Binding-site contacts:
Ligand atom C2 contacts residue GLY92 of chain 1.A at 3.6 Å.
Ligand atom O4 contacts residue LYS211 of chain 1.A at 3.9 Å.
Ligand atom O1 contacts residue LYS211 of chain 1.A at 3.6 Å.
Ligand atom O5 contacts residue GLY92 of chain 1.A at 3.8 Å.
Ligand atom O2 contacts residue ALA123 of chain 1.A at 4.0 Å.
Ligand atom O3 contacts residue PRO122 of chain 1.A at 4.0 Å.
Ligand atom C1 contacts residue GLY92 of chain 1.A at 3.6 Å.
Ligand atom O1 contacts residue ASN210 of chain 1.A at 4.0 Å.
Ligand atom O2 contacts residue GLY92 of chain 1.A at 2.7 Å (h-bond).
Ligand atom O1 contacts residue TRP93 of chain 1.A at 3.3 Å.
Ligand atom C1 contacts residue TRP93 of chain 1.A at 3.3 Å (hydrophobic).
Ligand atom O5 contacts residue ASN91 of chain 1.A at 4.0 Å.
Ligand atom O2 contacts residue PRO122 of chain 1.A at 3.8 Å.
Ligand atom O6 contacts residue GLY92 of chain 1.A at 4.1 Å.
Ligand atom O6 contacts residue ASN91 of chain 1.A at 4.4 Å.

Sequence of chain 1.A:
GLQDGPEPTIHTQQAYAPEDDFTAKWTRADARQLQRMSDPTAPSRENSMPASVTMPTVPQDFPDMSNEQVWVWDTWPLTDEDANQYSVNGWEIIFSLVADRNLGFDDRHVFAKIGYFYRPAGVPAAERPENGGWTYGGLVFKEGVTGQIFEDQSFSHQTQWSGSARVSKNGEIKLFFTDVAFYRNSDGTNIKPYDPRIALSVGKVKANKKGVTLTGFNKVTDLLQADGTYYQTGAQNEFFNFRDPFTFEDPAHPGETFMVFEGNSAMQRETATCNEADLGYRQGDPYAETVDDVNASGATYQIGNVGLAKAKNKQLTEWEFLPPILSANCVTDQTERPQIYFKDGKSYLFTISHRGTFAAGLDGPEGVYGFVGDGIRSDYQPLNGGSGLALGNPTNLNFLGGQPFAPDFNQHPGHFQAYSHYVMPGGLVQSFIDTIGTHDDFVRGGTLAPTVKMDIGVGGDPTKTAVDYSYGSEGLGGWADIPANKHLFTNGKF

A protein and the small-molecule ligand that binds it are described below.
Small molecule (SMILES): OC[C@H]1O[C@](O)(CO)[C@@H](O)[C@@H]1O